The protein below binds the small molecule below.
Small molecule (SMILES): O=c1[nH]c(=O)c2nn[nH]c2[nH]1

Binding-site contacts:
Ligand atom N7 contacts residue PHE259 of chain 4.A at 4.2 Å.
Ligand atom O2 contacts residue PHE259 of chain 4.A at 3.3 Å.
Ligand atom C6 contacts residue LEU171 of chain 4.A at 4.3 Å (hydrophobic).
Ligand atom N8 contacts residue PHE259 of chain 4.A at 4.3 Å.
Ligand atom N7 contacts residue ASP59 of chain 3.A at 2.6 Å (salt-bridge).
Ligand atom C5 contacts residue PHE259 of chain 4.A at 3.8 Å (hydrophobic).
Ligand atom O2 contacts residue GLU260 of chain 4.A at 3.5 Å (salt-bridge).
Ligand atom N9 contacts residue PHE259 of chain 4.A at 3.8 Å.
Ligand atom N8 contacts residue LYS62 of chain 3.A at 3.2 Å (salt-bridge).
Ligand atom O6 contacts residue LEU171 of chain 4.A at 3.1 Å.
Ligand atom C2 contacts residue PHE259 of chain 4.A at 3.4 Å (hydrophobic).
Ligand atom C6 contacts residue ASP59 of chain 3.A at 4.4 Å.
Ligand atom C5 contacts residue ASP59 of chain 3.A at 3.7 Å.
Ligand atom N1 contacts residue PHE259 of chain 4.A at 3.6 Å.
Ligand atom N9 contacts residue LYS62 of chain 3.A at 4.2 Å.
Ligand atom N3 contacts residue PHE259 of chain 4.A at 3.4 Å.
Ligand atom C6 contacts residue PHE259 of chain 4.A at 3.8 Å (hydrophobic).
Ligand atom N8 contacts residue ASP59 of chain 3.A at 3.4 Å (salt-bridge).
Ligand atom C4 contacts residue PHE259 of chain 4.A at 3.6 Å (hydrophobic).
Ligand atom N7 contacts residue LYS62 of chain 3.A at 3.7 Å.
Ligand atom O6 contacts residue ASP59 of chain 3.A at 4.0 Å.
Ligand atom O6 contacts residue PHE259 of chain 4.A at 4.3 Å.

Sequence of chain 3.A:
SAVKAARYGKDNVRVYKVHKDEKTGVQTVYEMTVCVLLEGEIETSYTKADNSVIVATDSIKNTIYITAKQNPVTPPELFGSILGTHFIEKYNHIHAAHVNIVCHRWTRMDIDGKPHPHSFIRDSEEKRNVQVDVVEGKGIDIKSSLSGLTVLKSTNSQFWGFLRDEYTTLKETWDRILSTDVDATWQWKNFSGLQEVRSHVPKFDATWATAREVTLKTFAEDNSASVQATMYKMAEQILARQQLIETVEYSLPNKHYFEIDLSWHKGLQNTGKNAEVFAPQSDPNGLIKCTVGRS

Sequence of chain 4.A:
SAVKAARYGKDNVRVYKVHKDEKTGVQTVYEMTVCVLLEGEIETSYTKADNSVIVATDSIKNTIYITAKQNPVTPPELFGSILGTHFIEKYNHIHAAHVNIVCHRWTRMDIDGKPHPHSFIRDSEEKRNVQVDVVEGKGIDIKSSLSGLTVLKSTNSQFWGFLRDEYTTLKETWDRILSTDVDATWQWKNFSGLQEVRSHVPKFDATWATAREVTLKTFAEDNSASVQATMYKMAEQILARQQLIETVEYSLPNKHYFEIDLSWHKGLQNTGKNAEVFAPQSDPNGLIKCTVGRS